The protein below binds the small molecule below.
Small molecule (SMILES): O=C(O)c1cc(=O)[nH]c(=O)[nH]1

Binding-site contacts:
Ligand atom C4 contacts residue ZN1 of chain 1.D at 3.6 Å.
Ligand atom O72 contacts residue PHE110 of chain 1.A at 3.1 Å.
Ligand atom C6 contacts residue ALA235 of chain 1.A at 3.6 Å (hydrophobic).
Ligand atom N1 contacts residue NCD1 of chain 1.E at 0.7 Å (h-bond).
Ligand atom N3 contacts residue THR109 of chain 1.A at 2.9 Å (h-bond).
Ligand atom O2 contacts residue NCD1 of chain 1.E at 0.7 Å (h-bond).
Ligand atom O72 contacts residue NCD1 of chain 1.E at 0.5 Å (h-bond).
Ligand atom O71 contacts residue HIS20 of chain 1.A at 3.5 Å (h-bond).
Ligand atom O72 contacts residue HIS237 of chain 1.A at 2.8 Å (h-bond).
Ligand atom N3 contacts residue ARG208 of chain 1.A at 3.1 Å (salt-bridge).
Ligand atom N1 contacts residue ALA235 of chain 1.A at 3.2 Å.
Ligand atom C2 contacts residue ARG208 of chain 1.A at 3.7 Å.
Ligand atom O4 contacts residue THR109 of chain 1.A at 2.1 Å (h-bond).
Ligand atom O4 contacts residue NCD1 of chain 1.E at 0.9 Å (h-bond).
Ligand atom O4 contacts residue HIS137 of chain 1.A at 3.2 Å.
Ligand atom O4 contacts residue ZN1 of chain 1.D at 2.9 Å.
Ligand atom O2 contacts residue ARG208 of chain 1.A at 3.1 Å (salt-bridge).
Ligand atom N3 contacts residue NCD1 of chain 1.E at 1.4 Å.
Ligand atom C5 contacts residue THR109 of chain 1.A at 3.6 Å.
Ligand atom O71 contacts residue ARG22 of chain 1.A at 2.8 Å (salt-bridge).
Ligand atom O71 contacts residue ASN52 of chain 1.A at 2.7 Å (h-bond).
Ligand atom N1 contacts residue GLY250 of chain 1.A at 3.6 Å.
Ligand atom O2 contacts residue PRO249 of chain 1.A at 3.3 Å.
Ligand atom O71 contacts residue PHE110 of chain 1.A at 3.0 Å.
Ligand atom N1 contacts residue PRO249 of chain 1.A at 3.1 Å (h-bond).
Ligand atom C5 contacts residue NCD1 of chain 1.E at 0.2 Å.
Ligand atom O72 contacts residue ARG22 of chain 1.A at 2.8 Å (salt-bridge).
Ligand atom C4 contacts residue THR109 of chain 1.A at 2.6 Å.
Ligand atom C4 contacts residue NCD1 of chain 1.E at 1.4 Å.
Ligand atom O72 contacts residue PRO249 of chain 1.A at 3.1 Å (h-bond).
Ligand atom C7 contacts residue PHE110 of chain 1.A at 3.3 Å (hydrophobic).
Ligand atom O71 contacts residue NCD1 of chain 1.E at 0.7 Å (h-bond).
Ligand atom C6 contacts residue NCD1 of chain 1.E at 0.5 Å.
Ligand atom O2 contacts residue GLY250 of chain 1.A at 3.1 Å.
Ligand atom C2 contacts residue GLY250 of chain 1.A at 3.8 Å.
Ligand atom C7 contacts residue ARG22 of chain 1.A at 3.3 Å.
Ligand atom C2 contacts residue PRO249 of chain 1.A at 3.5 Å (hydrophobic).
Ligand atom C7 contacts residue NCD1 of chain 1.E at 0.5 Å.
Ligand atom C2 contacts residue NCD1 of chain 1.E at 0.2 Å.
Ligand atom O2 contacts residue VAL207 of chain 1.A at 3.5 Å.

Sequence of chain 1.A:
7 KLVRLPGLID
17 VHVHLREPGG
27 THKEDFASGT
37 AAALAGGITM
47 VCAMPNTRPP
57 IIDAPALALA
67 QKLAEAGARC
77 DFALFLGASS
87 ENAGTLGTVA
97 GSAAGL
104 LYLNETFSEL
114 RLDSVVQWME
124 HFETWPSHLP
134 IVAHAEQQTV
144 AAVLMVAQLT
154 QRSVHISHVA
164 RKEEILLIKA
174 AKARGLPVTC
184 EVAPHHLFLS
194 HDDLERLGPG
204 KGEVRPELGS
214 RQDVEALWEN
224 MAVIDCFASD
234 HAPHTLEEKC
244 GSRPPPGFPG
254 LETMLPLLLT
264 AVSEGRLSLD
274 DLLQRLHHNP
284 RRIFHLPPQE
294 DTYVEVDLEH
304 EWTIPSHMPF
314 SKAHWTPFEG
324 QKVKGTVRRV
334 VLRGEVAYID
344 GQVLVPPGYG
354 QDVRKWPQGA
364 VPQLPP